Sequence of chain 1.A:
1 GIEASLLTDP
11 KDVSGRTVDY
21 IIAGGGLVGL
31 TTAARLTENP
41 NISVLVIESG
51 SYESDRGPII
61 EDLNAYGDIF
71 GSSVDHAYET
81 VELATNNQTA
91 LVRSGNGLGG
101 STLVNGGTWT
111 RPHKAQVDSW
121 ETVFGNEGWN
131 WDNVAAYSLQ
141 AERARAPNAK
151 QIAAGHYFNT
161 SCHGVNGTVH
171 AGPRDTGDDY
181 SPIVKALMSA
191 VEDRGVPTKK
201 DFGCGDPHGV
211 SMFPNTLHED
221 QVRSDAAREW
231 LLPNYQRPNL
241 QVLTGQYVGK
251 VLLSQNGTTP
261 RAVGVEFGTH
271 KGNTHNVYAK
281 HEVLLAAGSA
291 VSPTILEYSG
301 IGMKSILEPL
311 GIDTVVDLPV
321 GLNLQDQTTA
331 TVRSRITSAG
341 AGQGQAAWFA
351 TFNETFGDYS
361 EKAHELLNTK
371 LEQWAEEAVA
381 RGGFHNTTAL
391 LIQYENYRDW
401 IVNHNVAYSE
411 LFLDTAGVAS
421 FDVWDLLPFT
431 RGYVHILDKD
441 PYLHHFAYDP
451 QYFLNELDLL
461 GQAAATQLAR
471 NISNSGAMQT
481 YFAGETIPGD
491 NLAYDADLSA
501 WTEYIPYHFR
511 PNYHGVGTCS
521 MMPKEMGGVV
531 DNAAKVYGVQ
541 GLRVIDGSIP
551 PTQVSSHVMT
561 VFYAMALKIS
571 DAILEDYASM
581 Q

A small-molecule ligand and the protein it binds are described below.
Small molecule (SMILES): CC(=O)N[C@@H]1[C@@H](O)[C@H](O)[C@@H](CO)O[C@H]1O

Binding-site contacts:
Ligand atom C5 contacts residue THR388 of chain 1.A at 3.8 Å.
Ligand atom O7 contacts residue GLU525 of chain 1.A at 3.5 Å.
Ligand atom O5 contacts residue THR388 of chain 1.A at 4.0 Å.
Ligand atom N2 contacts residue ASN386 of chain 1.A at 2.8 Å (h-bond).
Ligand atom C3 contacts residue GLU525 of chain 1.A at 4.0 Å.
Ligand atom C6 contacts residue ALA389 of chain 1.A at 4.0 Å (hydrophobic).
Ligand atom C7 contacts residue GLU525 of chain 1.A at 4.2 Å.
Ligand atom O3 contacts residue GLU525 of chain 1.A at 3.7 Å.
Ligand atom C2 contacts residue GLU525 of chain 1.A at 3.2 Å.
Ligand atom C5 contacts residue GLU525 of chain 1.A at 4.1 Å.
Ligand atom C6 contacts residue THR388 of chain 1.A at 3.8 Å.
Ligand atom O6 contacts residue GLU525 of chain 1.A at 3.8 Å.
Ligand atom C7 contacts residue ASN386 of chain 1.A at 3.7 Å.
Ligand atom O6 contacts residue ILE392 of chain 1.A at 4.0 Å.
Ligand atom C2 contacts residue ASN386 of chain 1.A at 2.5 Å.
Ligand atom C4 contacts residue GLU525 of chain 1.A at 3.9 Å.
Ligand atom C1 contacts residue THR388 of chain 1.A at 4.3 Å.
Ligand atom N2 contacts residue GLU525 of chain 1.A at 4.1 Å.
Ligand atom C1 contacts residue ASN386 of chain 1.A at 1.4 Å.
Ligand atom C4 contacts residue ASN386 of chain 1.A at 4.2 Å.
Ligand atom O5 contacts residue ASN386 of chain 1.A at 2.2 Å (h-bond).
Ligand atom C1 contacts residue GLU525 of chain 1.A at 3.5 Å.
Ligand atom C6 contacts residue ILE392 of chain 1.A at 3.8 Å (hydrophobic).
Ligand atom C3 contacts residue ASN386 of chain 1.A at 3.8 Å.
Ligand atom C5 contacts residue ASN386 of chain 1.A at 3.6 Å.
Ligand atom O5 contacts residue GLU525 of chain 1.A at 3.3 Å (salt-bridge).
Ligand atom C5 contacts residue ALA389 of chain 1.A at 4.4 Å (hydrophobic).
Ligand atom O6 contacts residue MET526 of chain 1.A at 3.3 Å.
Ligand atom O5 contacts residue ALA389 of chain 1.A at 3.5 Å.
Ligand atom C1 contacts residue ALA389 of chain 1.A at 4.5 Å (hydrophobic).
Ligand atom O6 contacts residue ALA389 of chain 1.A at 3.8 Å.
Ligand atom O7 contacts residue ASN386 of chain 1.A at 4.3 Å.